This small molecule binds to this protein.
Small molecule (SMILES): COc1cccc(Cn2ccc3ccc(-c4cc(N)[nH]n4)cc32)c1

Sequence of chain 1.B:
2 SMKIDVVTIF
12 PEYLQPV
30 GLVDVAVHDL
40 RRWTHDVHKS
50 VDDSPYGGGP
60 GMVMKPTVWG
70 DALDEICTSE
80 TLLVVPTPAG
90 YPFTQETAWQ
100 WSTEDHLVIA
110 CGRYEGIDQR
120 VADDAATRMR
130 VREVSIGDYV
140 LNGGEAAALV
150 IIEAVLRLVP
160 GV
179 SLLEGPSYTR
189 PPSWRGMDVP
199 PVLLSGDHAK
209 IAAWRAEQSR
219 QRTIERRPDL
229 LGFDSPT

Binding-site contacts:
Ligand atom N04 contacts residue VAL139 of chain 1.B at 3.8 Å.
Ligand atom C08 contacts residue PRO85 of chain 1.B at 3.5 Å (hydrophobic).
Ligand atom C09 contacts residue GLY142 of chain 1.B at 3.6 Å.
Ligand atom C09 contacts residue PRO85 of chain 1.B at 3.3 Å (hydrophobic).
Ligand atom C14 contacts residue ASN141 of chain 1.B at 3.7 Å.
Ligand atom C09 contacts residue GLY143 of chain 1.B at 3.4 Å.
Ligand atom C08 contacts residue THR86 of chain 1.B at 3.7 Å.
Ligand atom C06 contacts residue THR86 of chain 1.B at 3.5 Å.
Ligand atom C10 contacts residue GLY142 of chain 1.B at 3.6 Å.
Ligand atom C24 contacts residue GLY111 of chain 1.B at 3.2 Å.
Ligand atom N04 contacts residue PRO87 of chain 1.B at 3.7 Å.
Ligand atom O21 contacts residue GLU114 of chain 1.B at 3.5 Å (salt-bridge).
Ligand atom C23 contacts residue ARG112 of chain 1.B at 3.6 Å.
Ligand atom C14 contacts residue TYR113 of chain 1.B at 3.6 Å (hydrophobic).
Ligand atom C10 contacts residue GLY143 of chain 1.B at 3.7 Å.
Ligand atom C23 contacts residue TYR113 of chain 1.B at 3.4 Å (hydrophobic).
Ligand atom N01 contacts residue GLY136 of chain 1.B at 3.1 Å (h-bond).
Ligand atom C23 contacts residue ASN141 of chain 1.B at 3.7 Å.
Ligand atom C22 contacts residue PRO87 of chain 1.B at 3.8 Å (hydrophobic).
Ligand atom N13 contacts residue ASN141 of chain 1.B at 3.7 Å.
Ligand atom N04 contacts residue LEU140 of chain 1.B at 2.9 Å (h-bond).
Ligand atom C12 contacts residue PRO87 of chain 1.B at 3.6 Å (hydrophobic).
Ligand atom C19 contacts residue GLU114 of chain 1.B at 3.7 Å.
Ligand atom C16 contacts residue VAL139 of chain 1.B at 3.7 Å (hydrophobic).
Ligand atom N04 contacts residue TYR138 of chain 1.B at 3.6 Å.
Ligand atom C14 contacts residue LEU140 of chain 1.B at 3.2 Å (hydrophobic).
Ligand atom C05 contacts residue PRO87 of chain 1.B at 3.6 Å (hydrophobic).
Ligand atom C02 contacts residue TYR138 of chain 1.B at 3.7 Å (hydrophobic).
Ligand atom N03 contacts residue LEU140 of chain 1.B at 3.5 Å (h-bond).
Ligand atom N01 contacts residue ILE135 of chain 1.B at 3.1 Å (h-bond).
Ligand atom C17 contacts residue GLU114 of chain 1.B at 3.5 Å.
Ligand atom C06 contacts residue PRO87 of chain 1.B at 3.4 Å (hydrophobic).
Ligand atom N01 contacts residue SER134 of chain 1.B at 3.0 Å (h-bond).
Ligand atom C07 contacts residue PRO87 of chain 1.B at 3.5 Å (hydrophobic).
Ligand atom N03 contacts residue TYR138 of chain 1.B at 2.7 Å (h-bond).
Ligand atom C24 contacts residue ARG112 of chain 1.B at 3.7 Å.
Ligand atom C24 contacts residue GLY142 of chain 1.B at 3.7 Å.
Ligand atom C11 contacts residue GLY142 of chain 1.B at 3.7 Å.
Ligand atom C12 contacts residue LEU140 of chain 1.B at 3.7 Å (hydrophobic).
Ligand atom C22 contacts residue GLU114 of chain 1.B at 3.3 Å.

Sequence of chain 1.A:
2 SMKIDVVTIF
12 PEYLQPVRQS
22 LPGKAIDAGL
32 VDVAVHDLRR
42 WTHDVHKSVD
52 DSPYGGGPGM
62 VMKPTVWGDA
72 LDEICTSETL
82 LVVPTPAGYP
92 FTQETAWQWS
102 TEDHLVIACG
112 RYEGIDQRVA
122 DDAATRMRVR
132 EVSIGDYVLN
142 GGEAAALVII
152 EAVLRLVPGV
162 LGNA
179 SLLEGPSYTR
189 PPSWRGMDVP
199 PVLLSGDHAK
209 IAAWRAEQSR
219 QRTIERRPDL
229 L